Sequence of chain 1.E:
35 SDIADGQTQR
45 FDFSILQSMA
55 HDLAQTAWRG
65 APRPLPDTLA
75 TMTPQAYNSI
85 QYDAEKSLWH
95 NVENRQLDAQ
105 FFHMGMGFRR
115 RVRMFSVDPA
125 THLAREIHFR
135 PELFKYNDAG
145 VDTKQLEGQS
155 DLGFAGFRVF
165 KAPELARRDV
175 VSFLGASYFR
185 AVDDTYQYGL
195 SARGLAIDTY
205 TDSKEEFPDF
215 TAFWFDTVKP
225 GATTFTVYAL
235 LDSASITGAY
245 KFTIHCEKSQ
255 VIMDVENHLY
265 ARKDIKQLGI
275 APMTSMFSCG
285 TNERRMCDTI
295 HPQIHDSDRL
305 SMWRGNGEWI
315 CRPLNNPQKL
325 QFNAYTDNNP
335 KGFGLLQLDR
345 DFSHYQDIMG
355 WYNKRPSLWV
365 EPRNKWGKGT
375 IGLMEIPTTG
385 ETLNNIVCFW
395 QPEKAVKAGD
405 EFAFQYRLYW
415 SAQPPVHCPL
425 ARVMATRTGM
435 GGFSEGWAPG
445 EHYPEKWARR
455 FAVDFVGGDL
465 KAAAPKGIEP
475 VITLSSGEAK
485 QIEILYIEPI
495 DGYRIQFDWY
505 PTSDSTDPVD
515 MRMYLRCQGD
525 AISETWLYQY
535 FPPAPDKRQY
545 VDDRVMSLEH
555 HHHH

The small molecule below binds the protein below.
Small molecule (SMILES): OC[C@H]1O[C@H](O[C@H]2O[C@H](CO)[C@@H](O)[C@H](O)[C@H]2O)[C@H](O)[C@@H](O)[C@@H]1O

Binding-site contacts:
Ligand atom O2 contacts residue TYR182 of chain 1.E at 4.3 Å.
Ligand atom C5 contacts residue PHE211 of chain 1.E at 4.4 Å (hydrophobic).
Ligand atom O4 contacts residue PHE211 of chain 1.E at 4.0 Å.
Ligand atom O6 contacts residue ALA180 of chain 1.E at 4.4 Å.
Ligand atom C5 contacts residue LEU178 of chain 1.E at 4.4 Å (hydrophobic).
Ligand atom O2 contacts residue GLY111 of chain 1.E at 3.6 Å (h-bond).
Ligand atom C2 contacts residue GLY111 of chain 1.E at 4.4 Å.
Ligand atom C2 contacts residue GLY179 of chain 1.E at 4.4 Å.
Ligand atom O3 contacts residue GLY111 of chain 1.E at 3.8 Å.
Ligand atom C4 contacts residue PHE211 of chain 1.E at 3.8 Å (hydrophobic).
Ligand atom C6 contacts residue LEU178 of chain 1.E at 3.6 Å (hydrophobic).
Ligand atom C2 contacts residue TYR182 of chain 1.E at 3.6 Å (hydrophobic).
Ligand atom C3 contacts residue PHE211 of chain 1.E at 4.4 Å (hydrophobic).
Ligand atom O5 contacts residue GLY179 of chain 1.E at 3.3 Å.
Ligand atom O6 contacts residue PHE112 of chain 1.E at 3.8 Å.
Ligand atom O6 contacts residue LEU178 of chain 1.E at 2.6 Å (h-bond).
Ligand atom O4 contacts residue PHE112 of chain 1.E at 4.4 Å.
Ligand atom O3 contacts residue PHE211 of chain 1.E at 4.1 Å.
Ligand atom C3 contacts residue PHE112 of chain 1.E at 4.1 Å (hydrophobic).
Ligand atom C1 contacts residue PHE112 of chain 1.E at 4.4 Å (hydrophobic).
Ligand atom C1 contacts residue GLY179 of chain 1.E at 3.7 Å.
Ligand atom O5 contacts residue PHE112 of chain 1.E at 4.3 Å.
Ligand atom O5 contacts residue TYR182 of chain 1.E at 3.6 Å.
Ligand atom C5 contacts residue PHE112 of chain 1.E at 4.5 Å (hydrophobic).
Ligand atom O6 contacts residue GLY179 of chain 1.E at 4.1 Å.
Ligand atom O5 contacts residue ALA180 of chain 1.E at 3.8 Å.
Ligand atom O5 contacts residue LEU178 of chain 1.E at 3.9 Å.
Ligand atom C1 contacts residue TYR182 of chain 1.E at 3.7 Å (hydrophobic).
Ligand atom O5 contacts residue PHE211 of chain 1.E at 4.4 Å.
Ligand atom O3 contacts residue TYR182 of chain 1.E at 4.2 Å.
Ligand atom C6 contacts residue ALA180 of chain 1.E at 4.1 Å (hydrophobic).
Ligand atom C2 contacts residue PHE112 of chain 1.E at 3.7 Å (hydrophobic).
Ligand atom C3 contacts residue TYR182 of chain 1.E at 4.4 Å (hydrophobic).
Ligand atom C6 contacts residue PHE211 of chain 1.E at 3.9 Å (hydrophobic).
Ligand atom O3 contacts residue PHE112 of chain 1.E at 4.1 Å.
Ligand atom C4 contacts residue PHE112 of chain 1.E at 3.7 Å (hydrophobic).